This protein binds this small molecule.
Small molecule (SMILES): CC(=O)N[C@@H]1[C@@H](O)[C@H](O)[C@@H](CO)O[C@H]1O

Sequence of chain 1.E:
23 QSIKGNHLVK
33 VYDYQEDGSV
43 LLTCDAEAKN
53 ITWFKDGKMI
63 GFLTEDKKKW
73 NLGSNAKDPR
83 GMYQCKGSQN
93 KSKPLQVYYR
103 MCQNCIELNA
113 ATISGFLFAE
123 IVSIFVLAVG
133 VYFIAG

Binding-site contacts:
Ligand atom O6 contacts residue ASN92 of chain 1.E at 3.7 Å.
Ligand atom C1 contacts residue ASN92 of chain 1.E at 1.4 Å.
Ligand atom N2 contacts residue ASN92 of chain 1.E at 2.9 Å (h-bond).
Ligand atom C6 contacts residue ASN92 of chain 1.E at 4.4 Å.
Ligand atom C2 contacts residue ASN92 of chain 1.E at 2.5 Å.
Ligand atom O5 contacts residue ASN92 of chain 1.E at 2.4 Å (h-bond).
Ligand atom C1 contacts residue GLN91 of chain 1.E at 4.4 Å.
Ligand atom C5 contacts residue ASN92 of chain 1.E at 3.7 Å.
Ligand atom C7 contacts residue ASN92 of chain 1.E at 3.9 Å.
Ligand atom C3 contacts residue ASN92 of chain 1.E at 3.8 Å.
Ligand atom C4 contacts residue ASN92 of chain 1.E at 4.2 Å.